Binding-site contacts:
Ligand atom O7 contacts residue TYR317 of chain 1.C at 4.1 Å.
Ligand atom C8 contacts residue ILE319 of chain 1.C at 3.5 Å (hydrophobic).
Ligand atom O7 contacts residue ASN252 of chain 1.C at 3.7 Å.
Ligand atom N2 contacts residue ASN252 of chain 1.C at 2.8 Å (h-bond).
Ligand atom C7 contacts residue ASN252 of chain 1.C at 3.5 Å.
Ligand atom N2 contacts residue ILE319 of chain 1.C at 3.9 Å.
Ligand atom C6 contacts residue TYR317 of chain 1.C at 3.8 Å (hydrophobic).
Ligand atom C7 contacts residue ILE319 of chain 1.C at 4.2 Å (hydrophobic).
Ligand atom O5 contacts residue ASN252 of chain 1.C at 2.4 Å (h-bond).
Ligand atom O7 contacts residue GLN299 of chain 1.C at 4.2 Å.
Ligand atom C1 contacts residue ASN252 of chain 1.C at 1.4 Å.
Ligand atom C2 contacts residue ASN252 of chain 1.C at 2.4 Å.
Ligand atom C4 contacts residue ASN252 of chain 1.C at 4.2 Å.
Ligand atom O3 contacts residue GLN299 of chain 1.C at 4.3 Å.
Ligand atom C1 contacts residue TYR317 of chain 1.C at 4.3 Å (hydrophobic).
Ligand atom C5 contacts residue ASN252 of chain 1.C at 3.7 Å.
Ligand atom C3 contacts residue ASN252 of chain 1.C at 3.8 Å.
Ligand atom O4 contacts residue TYR317 of chain 1.C at 4.5 Å.
Ligand atom O5 contacts residue TYR317 of chain 1.C at 4.1 Å.
Ligand atom C5 contacts residue TYR317 of chain 1.C at 3.8 Å (hydrophobic).

This small molecule binds to this protein.
Small molecule (SMILES): CC(=O)N[C@H]1[C@H](O[C@H]2[C@H](O)[C@@H](NC(C)=O)CO[C@@H]2CO)O[C@H](CO)[C@@H](O)[C@@H]1O

Sequence of chain 1.C:
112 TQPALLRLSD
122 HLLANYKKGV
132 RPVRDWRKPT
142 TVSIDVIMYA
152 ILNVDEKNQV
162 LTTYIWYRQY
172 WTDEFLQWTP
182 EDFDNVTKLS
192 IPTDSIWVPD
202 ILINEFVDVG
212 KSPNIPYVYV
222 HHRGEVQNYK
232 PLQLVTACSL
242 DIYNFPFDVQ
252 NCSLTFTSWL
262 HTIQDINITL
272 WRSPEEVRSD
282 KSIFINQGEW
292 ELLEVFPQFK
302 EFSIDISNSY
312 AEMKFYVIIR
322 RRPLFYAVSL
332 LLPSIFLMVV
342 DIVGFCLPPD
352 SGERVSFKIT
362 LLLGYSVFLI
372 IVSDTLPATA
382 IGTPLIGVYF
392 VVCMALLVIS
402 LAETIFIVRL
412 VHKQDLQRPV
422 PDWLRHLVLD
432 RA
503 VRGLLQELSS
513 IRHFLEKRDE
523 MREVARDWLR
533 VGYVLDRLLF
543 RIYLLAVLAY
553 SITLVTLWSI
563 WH